A protein and the small-molecule ligand that binds it are described below.
Small molecule (SMILES): C=C[C@@]1(C)CC(=O)[C@]2(O)[C@@]3(C)[C@@H](O)CCC(C)(C)[C@@H]3[C@H](O)[C@H](OC(=O)CCCCN3CCN(C)CC3)[C@@]2(C)O1

Binding-site contacts:
Ligand atom C7 contacts residue GLY72 of chain 1.B at 3.7 Å.
Ligand atom C14 contacts residue TYR30 of chain 1.B at 4.1 Å (hydrophobic).
Ligand atom C3 contacts residue TYR88 of chain 1.A at 3.5 Å (hydrophobic).
Ligand atom O7 contacts residue SER153 of chain 1.A at 3.2 Å (h-bond).
Ligand atom C16 contacts residue TYR30 of chain 1.B at 4.0 Å (hydrophobic).
Ligand atom C15 contacts residue PHE26 of chain 1.B at 4.0 Å (hydrophobic).
Ligand atom C1 contacts residue VAL156 of chain 1.A at 3.6 Å (hydrophobic).
Ligand atom C18 contacts residue LEU83 of chain 1.A at 3.9 Å (hydrophobic).
Ligand atom C27 contacts residue ASN160 of chain 1.A at 3.3 Å.
Ligand atom C12 contacts residue SER153 of chain 1.A at 4.1 Å.
Ligand atom C17 contacts residue THR157 of chain 1.A at 3.9 Å.
Ligand atom C30 contacts residue GLU163 of chain 1.A at 3.6 Å.
Ligand atom O7 contacts residue THR157 of chain 1.A at 3.7 Å.
Ligand atom O6 contacts residue GLY72 of chain 1.B at 3.7 Å.
Ligand atom O2 contacts residue VAL151 of chain 1.A at 2.9 Å (h-bond).
Ligand atom C11 contacts residue THR157 of chain 1.A at 3.8 Å.
Ligand atom C2 contacts residue VAL151 of chain 1.A at 4.1 Å (hydrophobic).
Ligand atom C1 contacts residue VAL151 of chain 1.A at 3.5 Å (hydrophobic).
Ligand atom C2 contacts residue TYR88 of chain 1.A at 4.0 Å (hydrophobic).
Ligand atom C12 contacts residue THR157 of chain 1.A at 3.7 Å.
Ligand atom C18 contacts residue ILE71 of chain 1.B at 3.5 Å (hydrophobic).
Ligand atom O6 contacts residue TRP152 of chain 1.A at 3.2 Å.
Ligand atom C6 contacts residue GLY72 of chain 1.B at 4.0 Å.
Ligand atom C19 contacts residue ASN160 of chain 1.A at 4.0 Å.
Ligand atom C5 contacts residue GLY72 of chain 1.B at 4.0 Å.
Ligand atom C2 contacts residue VAL156 of chain 1.A at 3.5 Å (hydrophobic).
Ligand atom C2 contacts residue PHE39 of chain 1.A at 3.8 Å (hydrophobic).
Ligand atom C30 contacts residue ASN160 of chain 1.A at 3.8 Å.
Ligand atom C15 contacts residue TRP152 of chain 1.A at 4.1 Å (hydrophobic).
Ligand atom C26 contacts residue ASN160 of chain 1.A at 3.6 Å.
Ligand atom C16 contacts residue LYS27 of chain 1.B at 3.7 Å.
Ligand atom O2 contacts residue TRP152 of chain 1.A at 3.3 Å.
Ligand atom O5 contacts residue SER73 of chain 1.B at 3.1 Å (h-bond).
Ligand atom C20 contacts residue THR157 of chain 1.A at 4.1 Å.
Ligand atom O7 contacts residue TRP152 of chain 1.A at 3.5 Å.
Ligand atom O5 contacts residue ILE71 of chain 1.B at 3.7 Å.
Ligand atom O5 contacts residue GLY72 of chain 1.B at 3.5 Å.
Ligand atom C30 contacts residue CYS86 of chain 1.A at 3.1 Å (hydrophobic).
Ligand atom O7 contacts residue VAL156 of chain 1.A at 3.7 Å.
Ligand atom C11 contacts residue SER153 of chain 1.A at 4.0 Å.

Sequence of chain 1.B:
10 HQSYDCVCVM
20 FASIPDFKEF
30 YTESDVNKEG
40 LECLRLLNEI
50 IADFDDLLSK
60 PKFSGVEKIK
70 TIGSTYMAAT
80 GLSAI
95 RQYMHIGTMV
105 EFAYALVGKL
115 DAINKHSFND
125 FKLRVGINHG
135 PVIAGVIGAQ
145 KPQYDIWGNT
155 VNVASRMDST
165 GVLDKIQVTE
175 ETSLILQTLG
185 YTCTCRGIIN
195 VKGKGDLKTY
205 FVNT

Sequence of chain 1.A:
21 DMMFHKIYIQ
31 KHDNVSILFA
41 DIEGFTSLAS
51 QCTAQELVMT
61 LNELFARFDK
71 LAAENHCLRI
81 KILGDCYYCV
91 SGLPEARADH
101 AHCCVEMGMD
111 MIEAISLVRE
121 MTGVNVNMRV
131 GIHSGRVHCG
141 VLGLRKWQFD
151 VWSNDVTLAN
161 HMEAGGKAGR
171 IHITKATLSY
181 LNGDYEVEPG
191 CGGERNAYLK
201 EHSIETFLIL